A protein and the small-molecule ligand that binds it are described below.
Small molecule (SMILES): Cc1cn([C@H]2C[C@H](O[P](=O)(O)OC[C@H]3O[C@@H](n4cnc5c(N)ncnc54)C[C@@H]3O[P](=O)(O)OC[C@H]3O[C@@H](n4ccc(N)nc4=O)C[C@@H]3O)[C@@H](CO[P](=O)(O)O[C@H]3C[C@H](n4cnc5c(=O)nc(N)[nH]c54)O[C@@H]3CO[P](=O)(O)O[C@H]3C[C@H](n4cnc5c(N)ncnc54)O[C@@H]3CO[P](=O)(O)O[C@H]3C[C@H](n4ccc(N)nc4=O)O[C@@H]3CO)O2)c(=O)[nH]c1=O

Sequence of chain 1.A:
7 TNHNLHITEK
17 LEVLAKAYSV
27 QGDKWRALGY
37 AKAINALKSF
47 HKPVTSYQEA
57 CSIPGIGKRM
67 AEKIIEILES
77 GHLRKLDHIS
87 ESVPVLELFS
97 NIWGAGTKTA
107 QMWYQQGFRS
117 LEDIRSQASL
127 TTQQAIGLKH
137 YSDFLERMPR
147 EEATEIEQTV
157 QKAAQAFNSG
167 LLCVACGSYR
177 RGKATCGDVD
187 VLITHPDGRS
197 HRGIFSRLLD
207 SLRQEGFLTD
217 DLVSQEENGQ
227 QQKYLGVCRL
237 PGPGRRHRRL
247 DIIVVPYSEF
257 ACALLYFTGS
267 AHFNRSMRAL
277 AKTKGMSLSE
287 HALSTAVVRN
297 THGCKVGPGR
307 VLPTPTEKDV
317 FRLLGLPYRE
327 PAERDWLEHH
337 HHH

Binding-site contacts:
Ligand atom C6 contacts residue 1RY1 of chain 1.Q at 3.7 Å.
Ligand atom C5' contacts residue GLY100 of chain 1.A at 3.3 Å.
Ligand atom P contacts residue TRP99 of chain 1.A at 3.6 Å.
Ligand atom C2' contacts residue 1RY1 of chain 1.Q at 3.5 Å.
Ligand atom O3' contacts residue CA1 of chain 1.V at 2.4 Å.
Ligand atom OP2 contacts residue THR103 of chain 1.A at 3.6 Å (h-bond).
Ligand atom O5' contacts residue GLY102 of chain 1.A at 3.5 Å (h-bond).
Ligand atom O3' contacts residue ALA101 of chain 1.A at 3.7 Å.
Ligand atom OP1 contacts residue TRP99 of chain 1.A at 2.9 Å (h-bond).
Ligand atom C4 contacts residue 1RY1 of chain 1.Q at 3.2 Å.
Ligand atom OP1 contacts residue ILE98 of chain 1.A at 3.7 Å.
Ligand atom O5' contacts residue LYS104 of chain 1.A at 3.6 Å.
Ligand atom O3' contacts residue GLY100 of chain 1.A at 3.3 Å.
Ligand atom P contacts residue CA1 of chain 1.R at 3.4 Å.
Ligand atom O3' contacts residue 1RY1 of chain 1.Q at 3.6 Å.
Ligand atom C5' contacts residue GLY102 of chain 1.A at 3.6 Å.
Ligand atom C5' contacts residue ARG245 of chain 1.A at 3.7 Å.
Ligand atom O3' contacts residue TRP99 of chain 1.A at 3.1 Å.
Ligand atom OP1 contacts residue CA1 of chain 1.R at 2.4 Å.
Ligand atom OP1 contacts residue GLY102 of chain 1.A at 2.7 Å (h-bond).
Ligand atom OP1 contacts residue ALA101 of chain 1.A at 3.5 Å (h-bond).
Ligand atom OP2 contacts residue LYS104 of chain 1.A at 3.0 Å (salt-bridge).
Ligand atom OP1 contacts residue LYS104 of chain 1.A at 3.7 Å.
Ligand atom C4' contacts residue TRP99 of chain 1.A at 3.5 Å (hydrophobic).
Ligand atom OP2 contacts residue CA1 of chain 1.R at 3.7 Å.
Ligand atom O3' contacts residue ASP247 of chain 1.A at 2.7 Å (salt-bridge).
Ligand atom N4 contacts residue 1RY1 of chain 1.Q at 3.2 Å (h-bond).
Ligand atom OP1 contacts residue ARG245 of chain 1.A at 3.0 Å (salt-bridge).
Ligand atom P contacts residue GLY102 of chain 1.A at 3.6 Å.
Ligand atom C4' contacts residue GLY100 of chain 1.A at 3.4 Å.
Ligand atom C5' contacts residue ASP247 of chain 1.A at 3.6 Å.
Ligand atom C2 contacts residue TYR262 of chain 1.A at 3.6 Å (hydrophobic).
Ligand atom OP1 contacts residue GLY100 of chain 1.A at 2.9 Å (h-bond).
Ligand atom OP1 contacts residue THR105 of chain 1.A at 2.7 Å (h-bond).
Ligand atom O2 contacts residue TYR262 of chain 1.A at 2.6 Å (h-bond).
Ligand atom C5 contacts residue 1RY1 of chain 1.Q at 3.3 Å.
Ligand atom O3' contacts residue LYS104 of chain 1.A at 3.7 Å.
Ligand atom O3' contacts residue ASP186 of chain 1.A at 3.5 Å (salt-bridge).
Ligand atom C2' contacts residue TYR262 of chain 1.A at 3.5 Å (hydrophobic).
Ligand atom C1' contacts residue TYR262 of chain 1.A at 3.5 Å (hydrophobic).